Binding-site contacts:
Ligand atom O4 contacts residue ARG254 of chain 4.A at 3.6 Å (salt-bridge).
Ligand atom C1 contacts residue PHE201 of chain 4.A at 3.9 Å (hydrophobic).
Ligand atom O2 contacts residue CO1 of chain 4.B at 2.3 Å.
Ligand atom O1 contacts residue PHE201 of chain 4.A at 3.8 Å.
Ligand atom O1 contacts residue GLU215 of chain 4.A at 3.8 Å.
Ligand atom C1 contacts residue CO1 of chain 4.B at 3.1 Å.
Ligand atom C2 contacts residue LYS122 of chain 4.A at 4.1 Å.
Ligand atom O5 contacts residue CO1 of chain 4.B at 3.4 Å.
Ligand atom O3 contacts residue GLU215 of chain 4.A at 3.3 Å (salt-bridge).
Ligand atom C4 contacts residue GLU222 of chain 4.A at 3.9 Å.
Ligand atom O2 contacts residue GLU215 of chain 4.A at 4.0 Å.
Ligand atom O2 contacts residue HIS117 of chain 4.A at 3.5 Å (h-bond).
Ligand atom O3 contacts residue LYS122 of chain 4.A at 3.1 Å (salt-bridge).
Ligand atom O1 contacts residue GLU124 of chain 4.A at 2.7 Å (salt-bridge).
Ligand atom O1 contacts residue HIS117 of chain 4.A at 3.3 Å (h-bond).
Ligand atom C2 contacts residue HIS117 of chain 4.A at 3.8 Å.
Ligand atom C1 contacts residue GLU215 of chain 4.A at 3.0 Å.
Ligand atom O5 contacts residue HIS117 of chain 4.A at 3.1 Å (h-bond).
Ligand atom O1 contacts residue HIS199 of chain 4.A at 3.0 Å (h-bond).
Ligand atom C1 contacts residue GLU124 of chain 4.A at 3.3 Å.
Ligand atom O5 contacts residue CYS114 of chain 4.A at 3.4 Å (h-bond).
Ligand atom C3 contacts residue GLU215 of chain 4.A at 3.9 Å.
Ligand atom C3 contacts residue LYS122 of chain 4.A at 4.1 Å.
Ligand atom O2 contacts residue HIS119 of chain 4.A at 3.1 Å (h-bond).
Ligand atom C1 contacts residue MET106 of chain 4.A at 3.9 Å (hydrophobic).
Ligand atom C2 contacts residue GLU215 of chain 4.A at 3.8 Å.
Ligand atom C2 contacts residue GLU124 of chain 4.A at 3.8 Å.
Ligand atom C5 contacts residue CYS114 of chain 4.A at 3.8 Å (hydrophobic).
Ligand atom O2 contacts residue LYS122 of chain 4.A at 2.9 Å (salt-bridge).
Ligand atom O4 contacts residue LYS122 of chain 4.A at 3.6 Å.
Ligand atom C4 contacts residue ILE76 of chain 4.A at 3.5 Å (hydrophobic).
Ligand atom O3 contacts residue LYS104 of chain 4.A at 3.9 Å.
Ligand atom C4 contacts residue ARG254 of chain 4.A at 3.9 Å.
Ligand atom C2 contacts residue CO1 of chain 4.B at 3.1 Å.
Ligand atom O1 contacts residue CO1 of chain 4.B at 2.3 Å.
Ligand atom C3 contacts residue ILE76 of chain 4.A at 3.8 Å (hydrophobic).
Ligand atom O4 contacts residue GLU222 of chain 4.A at 2.7 Å (salt-bridge).
Ligand atom C3 contacts residue MET106 of chain 4.A at 3.9 Å (hydrophobic).
Ligand atom O1 contacts residue TYR126 of chain 4.A at 4.0 Å.
Ligand atom O2 contacts residue GLU124 of chain 4.A at 2.9 Å (salt-bridge).

Sequence of chain 4.A:
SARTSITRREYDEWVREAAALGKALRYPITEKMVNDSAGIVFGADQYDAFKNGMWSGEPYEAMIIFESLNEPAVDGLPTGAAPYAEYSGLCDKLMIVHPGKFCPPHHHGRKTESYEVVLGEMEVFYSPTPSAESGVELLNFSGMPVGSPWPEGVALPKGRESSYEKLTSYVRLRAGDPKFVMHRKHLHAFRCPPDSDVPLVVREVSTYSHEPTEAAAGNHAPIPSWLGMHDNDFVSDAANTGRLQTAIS

The protein below binds the small molecule below.
Small molecule (SMILES): OC[C@@]1(O)OC[C@H](O)[C@@H]1O